Binding-site contacts:
Ligand atom N02 contacts residue GLU296 of chain 1.A at 2.8 Å (salt-bridge).
Ligand atom C17 contacts residue HEM1 of chain 1.C at 3.2 Å.
Ligand atom C13 contacts residue HEM1 of chain 1.C at 3.5 Å.
Ligand atom C12 contacts residue HEM1 of chain 1.C at 3.3 Å.
Ligand atom C08 contacts residue HEM1 of chain 1.C at 3.4 Å.
Ligand atom C03 contacts residue HEM1 of chain 1.C at 3.5 Å.
Ligand atom C07 contacts residue PHE288 of chain 1.A at 3.6 Å (hydrophobic).
Ligand atom N18 contacts residue HEM1 of chain 1.C at 2.8 Å (h-bond).
Ligand atom C06 contacts residue GLU296 of chain 1.A at 3.3 Å.
Ligand atom C14 contacts residue VAL271 of chain 1.A at 3.7 Å (hydrophobic).
Ligand atom C15 contacts residue HEM1 of chain 1.C at 3.7 Å.
Ligand atom N02 contacts residue TRP291 of chain 1.A at 2.6 Å (h-bond).
Ligand atom C12 contacts residue GLN182 of chain 1.A at 3.6 Å.
Ligand atom C08 contacts residue GLU296 of chain 1.A at 3.1 Å.
Ligand atom N02 contacts residue TYR292 of chain 1.A at 3.8 Å.
Ligand atom C22 contacts residue TYR410 of chain 1.A at 3.8 Å (hydrophobic).
Ligand atom C07 contacts residue HEM1 of chain 1.C at 3.6 Å.
Ligand atom C14 contacts residue HEM1 of chain 1.C at 3.6 Å.
Ligand atom C02 contacts residue HEM1 of chain 1.C at 3.6 Å.
Ligand atom C20 contacts residue MET40 of chain 1.A at 3.8 Å (hydrophobic).
Ligand atom C03 contacts residue PRO269 of chain 1.A at 3.9 Å (hydrophobic).
Ligand atom C24 contacts residue TRP10 of chain 1.B at 3.5 Å (hydrophobic).
Ligand atom C05 contacts residue VAL271 of chain 1.A at 3.6 Å (hydrophobic).
Ligand atom N11 contacts residue GLN182 of chain 1.A at 3.5 Å (h-bond).
Ligand atom C13 contacts residue VAL271 of chain 1.A at 3.7 Å (hydrophobic).
Ligand atom O09 contacts residue VAL271 of chain 1.A at 3.2 Å.
Ligand atom F23 contacts residue MET40 of chain 1.A at 3.7 Å.
Ligand atom N02 contacts residue PRO269 of chain 1.A at 3.9 Å.
Ligand atom N11 contacts residue HEM1 of chain 1.C at 3.6 Å.
Ligand atom N02 contacts residue HEM1 of chain 1.C at 3.4 Å.
Ligand atom C07 contacts residue GLY290 of chain 1.A at 3.8 Å.
Ligand atom C19 contacts residue HEM1 of chain 1.C at 3.4 Å.
Ligand atom N01 contacts residue GLU296 of chain 1.A at 2.6 Å (salt-bridge).
Ligand atom C02 contacts residue TRP291 of chain 1.A at 3.7 Å (hydrophobic).
Ligand atom C02 contacts residue PRO269 of chain 1.A at 3.8 Å (hydrophobic).
Ligand atom F23 contacts residue LEU41 of chain 1.A at 3.1 Å.
Ligand atom C25 contacts residue TRP10 of chain 1.B at 3.5 Å (hydrophobic).
Ligand atom C21 contacts residue MET40 of chain 1.A at 3.9 Å (hydrophobic).
Ligand atom C19 contacts residue TYR410 of chain 1.A at 3.8 Å (hydrophobic).
Ligand atom C02 contacts residue GLU296 of chain 1.A at 3.6 Å.

The protein below binds the small molecule below.
Small molecule (SMILES): Cc1cc(N)nc(COc2cncc(CNCCc3cccc(F)c3)c2)c1

Sequence of chain 1.A:
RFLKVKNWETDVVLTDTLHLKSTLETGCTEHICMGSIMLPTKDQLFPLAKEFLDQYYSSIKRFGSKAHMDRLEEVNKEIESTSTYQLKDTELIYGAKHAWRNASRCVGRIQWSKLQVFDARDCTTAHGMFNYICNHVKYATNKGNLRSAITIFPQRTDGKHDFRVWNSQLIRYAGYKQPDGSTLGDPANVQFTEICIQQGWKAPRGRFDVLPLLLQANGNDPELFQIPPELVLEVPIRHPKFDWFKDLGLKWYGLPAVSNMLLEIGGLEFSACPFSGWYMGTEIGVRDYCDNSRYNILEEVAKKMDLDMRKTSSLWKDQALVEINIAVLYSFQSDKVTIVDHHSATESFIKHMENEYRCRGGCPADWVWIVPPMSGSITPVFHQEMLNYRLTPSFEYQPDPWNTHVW

Sequence of chain 1.B:
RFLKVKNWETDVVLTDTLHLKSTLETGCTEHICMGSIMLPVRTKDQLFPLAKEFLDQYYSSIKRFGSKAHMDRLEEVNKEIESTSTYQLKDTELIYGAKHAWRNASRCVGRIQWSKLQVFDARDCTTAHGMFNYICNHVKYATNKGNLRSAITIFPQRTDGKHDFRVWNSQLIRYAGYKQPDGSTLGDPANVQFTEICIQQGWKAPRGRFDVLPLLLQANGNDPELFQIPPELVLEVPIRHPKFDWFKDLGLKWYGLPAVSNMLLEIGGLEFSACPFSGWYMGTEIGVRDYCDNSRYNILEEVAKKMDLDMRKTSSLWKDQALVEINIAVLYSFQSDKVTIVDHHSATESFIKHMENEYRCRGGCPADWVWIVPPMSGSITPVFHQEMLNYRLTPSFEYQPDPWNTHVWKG